Sequence of chain 1.A:
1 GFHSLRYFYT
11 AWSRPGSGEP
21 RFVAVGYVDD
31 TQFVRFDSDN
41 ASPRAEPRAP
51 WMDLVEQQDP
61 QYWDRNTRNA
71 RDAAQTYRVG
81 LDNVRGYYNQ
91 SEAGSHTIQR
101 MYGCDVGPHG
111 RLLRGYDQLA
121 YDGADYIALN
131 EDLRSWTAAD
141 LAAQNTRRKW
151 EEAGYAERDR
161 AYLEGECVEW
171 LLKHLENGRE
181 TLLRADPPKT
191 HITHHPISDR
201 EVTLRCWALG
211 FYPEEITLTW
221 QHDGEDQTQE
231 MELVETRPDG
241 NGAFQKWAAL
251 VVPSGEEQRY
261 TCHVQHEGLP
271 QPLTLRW

This protein binds this small molecule.
Small molecule (SMILES): CC[C@H](C)[C@H](NC(=O)[C@H](Cc1ccc(O)cc1)NC(=O)[C@@H](N)CC(=O)O)C(=O)N[C@@H](CC(N)=O)C(=O)N[C@H](C(=O)N[C@@H](CC(N)=O)C(=O)N[C@H](C(=O)N[C@@H](CC(C)C)C(=O)N1CCC[C@H]1C(=O)O)C(C)C)[C@@H](C)O

Binding-site contacts:
Ligand atom CG contacts residue ARG65 of chain 1.A at 3.3 Å.
Ligand atom OD1 contacts residue TYR62 of chain 1.A at 3.3 Å.
Ligand atom O contacts residue ASN69 of chain 1.A at 2.8 Å (h-bond).
Ligand atom O contacts residue TYR7 of chain 1.A at 3.5 Å (h-bond).
Ligand atom C contacts residue TYR87 of chain 1.A at 3.2 Å (hydrophobic).
Ligand atom O contacts residue THR146 of chain 1.A at 2.7 Å (h-bond).
Ligand atom O contacts residue TYR87 of chain 1.A at 2.5 Å (h-bond).
Ligand atom OH contacts residue PHE36 of chain 1.A at 3.4 Å (h-bond).
Ligand atom O contacts residue TYR155 of chain 1.A at 2.4 Å (h-bond).
Ligand atom CD2 contacts residue ASN66 of chain 1.A at 3.4 Å.
Ligand atom OH contacts residue ARG35 of chain 1.A at 3.3 Å.
Ligand atom CD2 contacts residue THR76 of chain 1.A at 3.4 Å.
Ligand atom CB contacts residue ASN69 of chain 1.A at 3.5 Å.
Ligand atom N contacts residue TYR7 of chain 1.A at 3.4 Å (h-bond).
Ligand atom OXT contacts residue LYS149 of chain 1.A at 3.4 Å (salt-bridge).
Ligand atom OD1 contacts residue ARG65 of chain 1.A at 2.9 Å (salt-bridge).
Ligand atom CD1 contacts residue ASP159 of chain 1.A at 3.4 Å.
Ligand atom OD1 contacts residue ARG100 of chain 1.A at 3.1 Å (salt-bridge).
Ligand atom C contacts residue TYR155 of chain 1.A at 3.5 Å (hydrophobic).
Ligand atom O contacts residue TRP150 of chain 1.A at 2.9 Å (h-bond).
Ligand atom CD1 contacts residue TYR7 of chain 1.A at 3.4 Å (hydrophobic).
Ligand atom CG1 contacts residue TYR155 of chain 1.A at 3.4 Å (hydrophobic).
Ligand atom CA contacts residue ASN66 of chain 1.A at 3.2 Å.
Ligand atom CG2 contacts residue TYR155 of chain 1.A at 3.4 Å (hydrophobic).
Ligand atom CA contacts residue ASN69 of chain 1.A at 3.5 Å.
Ligand atom O contacts residue TYR162 of chain 1.A at 2.6 Å (h-bond).
Ligand atom OXT contacts residue TYR87 of chain 1.A at 3.2 Å (h-bond).
Ligand atom C contacts residue TYR7 of chain 1.A at 3.3 Å (hydrophobic).
Ligand atom OH contacts residue ALA24 of chain 1.A at 3.0 Å (h-bond).
Ligand atom CD contacts residue GLY80 of chain 1.A at 3.5 Å.
Ligand atom OD2 contacts residue ARG65 of chain 1.A at 2.5 Å (salt-bridge).
Ligand atom ND2 contacts residue ASP72 of chain 1.A at 2.9 Å (salt-bridge).
Ligand atom N contacts residue ASN66 of chain 1.A at 2.9 Å (h-bond).
Ligand atom CG2 contacts residue TRP150 of chain 1.A at 3.3 Å (hydrophobic).
Ligand atom ND2 contacts residue ALA73 of chain 1.A at 3.4 Å (h-bond).
Ligand atom OXT contacts residue ASN83 of chain 1.A at 2.9 Å (h-bond).
Ligand atom OD1 contacts residue ASN66 of chain 1.A at 3.0 Å (h-bond).
Ligand atom CE1 contacts residue TYR7 of chain 1.A at 3.5 Å (hydrophobic).
Ligand atom N contacts residue TYR102 of chain 1.A at 3.1 Å (h-bond).
Ligand atom N contacts residue TRP170 of chain 1.A at 3.3 Å.